Binding-site contacts:
Ligand atom C6 contacts residue HIS158 of chain 3.A at 3.8 Å.
Ligand atom O5 contacts residue ASN153 of chain 3.A at 2.4 Å (h-bond).
Ligand atom O5 contacts residue HIS158 of chain 3.A at 3.1 Å.
Ligand atom O7 contacts residue ASN153 of chain 3.A at 4.0 Å.
Ligand atom N2 contacts residue ASN153 of chain 3.A at 2.9 Å (h-bond).
Ligand atom C4 contacts residue ASN153 of chain 3.A at 4.2 Å.
Ligand atom O5 contacts residue THR155 of chain 3.A at 4.3 Å.
Ligand atom C8 contacts residue GLY102 of chain 3.C at 3.3 Å.
Ligand atom C7 contacts residue HIS149 of chain 3.A at 4.2 Å.
Ligand atom N2 contacts residue HIS149 of chain 3.A at 4.3 Å.
Ligand atom O5 contacts residue HIS149 of chain 3.A at 4.1 Å.
Ligand atom O5 contacts residue LYS157 of chain 3.A at 4.5 Å.
Ligand atom O6 contacts residue LYS157 of chain 3.A at 3.8 Å.
Ligand atom O7 contacts residue HIS149 of chain 3.A at 3.3 Å.
Ligand atom C1 contacts residue ASN153 of chain 3.A at 1.4 Å.
Ligand atom C1 contacts residue THR155 of chain 3.A at 3.9 Å.
Ligand atom C5 contacts residue ASN153 of chain 3.A at 3.7 Å.
Ligand atom C5 contacts residue LYS157 of chain 3.A at 4.1 Å.
Ligand atom C6 contacts residue LYS157 of chain 3.A at 3.8 Å.
Ligand atom C7 contacts residue ASN153 of chain 3.A at 3.7 Å.
Ligand atom C2 contacts residue HIS149 of chain 3.A at 3.6 Å.
Ligand atom O3 contacts residue HIS149 of chain 3.A at 4.4 Å.
Ligand atom C8 contacts residue ASN103 of chain 3.C at 4.5 Å.
Ligand atom C1 contacts residue HIS158 of chain 3.A at 4.0 Å.
Ligand atom C2 contacts residue ASN153 of chain 3.A at 2.5 Å.
Ligand atom C5 contacts residue HIS158 of chain 3.A at 4.1 Å.
Ligand atom C8 contacts residue TRP101 of chain 3.C at 3.6 Å (hydrophobic).
Ligand atom C3 contacts residue ASN153 of chain 3.A at 3.8 Å.
Ligand atom C1 contacts residue HIS149 of chain 3.A at 4.0 Å.

Sequence of chain 3.A:
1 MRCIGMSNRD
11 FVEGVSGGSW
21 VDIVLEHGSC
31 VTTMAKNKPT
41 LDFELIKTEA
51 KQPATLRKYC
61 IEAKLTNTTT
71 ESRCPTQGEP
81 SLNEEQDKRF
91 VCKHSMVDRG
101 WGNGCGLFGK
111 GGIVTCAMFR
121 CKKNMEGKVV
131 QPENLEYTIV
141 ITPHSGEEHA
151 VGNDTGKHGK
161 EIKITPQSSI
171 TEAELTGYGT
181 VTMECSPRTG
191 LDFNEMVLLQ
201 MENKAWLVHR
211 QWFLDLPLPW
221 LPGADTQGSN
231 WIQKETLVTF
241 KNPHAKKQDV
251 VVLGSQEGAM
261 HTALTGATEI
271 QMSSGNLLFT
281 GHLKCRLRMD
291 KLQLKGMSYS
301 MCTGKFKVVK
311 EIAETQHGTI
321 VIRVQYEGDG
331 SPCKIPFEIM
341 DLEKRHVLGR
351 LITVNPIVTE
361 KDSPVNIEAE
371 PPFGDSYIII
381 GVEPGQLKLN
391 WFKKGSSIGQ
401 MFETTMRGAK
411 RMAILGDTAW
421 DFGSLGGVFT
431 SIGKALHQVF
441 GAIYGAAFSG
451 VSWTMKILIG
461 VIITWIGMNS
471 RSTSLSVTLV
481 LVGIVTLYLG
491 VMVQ

Sequence of chain 3.C:
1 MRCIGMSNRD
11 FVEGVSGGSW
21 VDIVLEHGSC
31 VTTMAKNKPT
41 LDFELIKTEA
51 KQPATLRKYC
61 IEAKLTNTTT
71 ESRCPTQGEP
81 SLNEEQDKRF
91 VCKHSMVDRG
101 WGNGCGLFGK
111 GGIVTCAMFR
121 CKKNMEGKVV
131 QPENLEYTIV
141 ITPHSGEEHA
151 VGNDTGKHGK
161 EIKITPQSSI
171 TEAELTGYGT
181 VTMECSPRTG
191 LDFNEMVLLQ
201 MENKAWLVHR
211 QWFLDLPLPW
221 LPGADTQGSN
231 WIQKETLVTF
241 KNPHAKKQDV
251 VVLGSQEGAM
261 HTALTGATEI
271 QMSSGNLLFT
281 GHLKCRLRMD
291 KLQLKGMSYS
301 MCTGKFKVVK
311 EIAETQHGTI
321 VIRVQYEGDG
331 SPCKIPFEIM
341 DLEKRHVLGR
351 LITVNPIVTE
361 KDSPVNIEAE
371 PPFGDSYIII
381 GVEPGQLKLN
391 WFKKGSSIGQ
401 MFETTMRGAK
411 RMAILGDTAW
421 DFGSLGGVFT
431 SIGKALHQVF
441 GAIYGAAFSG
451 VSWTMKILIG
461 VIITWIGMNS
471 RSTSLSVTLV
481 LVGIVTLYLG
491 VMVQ

The protein below binds the small molecule below.
Small molecule (SMILES): CC(=O)N[C@@H]1[C@@H](O)[C@H](O)[C@@H](CO)O[C@H]1O